Sequence of chain 4.A:
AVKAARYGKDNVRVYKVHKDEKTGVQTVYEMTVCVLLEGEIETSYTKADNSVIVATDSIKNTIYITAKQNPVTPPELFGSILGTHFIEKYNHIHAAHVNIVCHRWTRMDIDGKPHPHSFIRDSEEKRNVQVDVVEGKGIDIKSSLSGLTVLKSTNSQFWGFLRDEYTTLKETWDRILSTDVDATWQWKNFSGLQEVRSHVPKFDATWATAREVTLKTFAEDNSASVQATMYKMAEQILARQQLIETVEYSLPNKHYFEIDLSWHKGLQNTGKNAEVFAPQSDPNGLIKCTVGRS

Binding-site contacts:
Ligand atom O2 contacts residue SER226 of chain 4.A at 3.6 Å.
Ligand atom C8 contacts residue LEU170 of chain 4.A at 3.9 Å (hydrophobic).
Ligand atom C2 contacts residue VAL227 of chain 4.A at 4.0 Å (hydrophobic).
Ligand atom N7 contacts residue ASP58 of chain 3.A at 3.4 Å (salt-bridge).
Ligand atom O2 contacts residue ARG176 of chain 4.A at 3.0 Å (salt-bridge).
Ligand atom C4 contacts residue ASN254 of chain 4.A at 3.9 Å.
Ligand atom C2 contacts residue ARG176 of chain 4.A at 3.5 Å.
Ligand atom N1 contacts residue VAL227 of chain 4.A at 3.8 Å.
Ligand atom N9 contacts residue ASN254 of chain 4.A at 3.7 Å.
Ligand atom N7 contacts residue ALA56 of chain 3.A at 3.8 Å.
Ligand atom O8 contacts residue LEU170 of chain 4.A at 3.7 Å.
Ligand atom N7 contacts residue LEU170 of chain 4.A at 3.8 Å.
Ligand atom N3 contacts residue ARG176 of chain 4.A at 3.1 Å (salt-bridge).
Ligand atom C5 contacts residue THR57 of chain 3.A at 3.3 Å.
Ligand atom C2 contacts residue ASN254 of chain 4.A at 3.5 Å.
Ligand atom C4 contacts residue THR57 of chain 3.A at 4.1 Å.
Ligand atom O2 contacts residue GLN228 of chain 4.A at 3.9 Å.
Ligand atom N7 contacts residue THR57 of chain 3.A at 3.1 Å (h-bond).
Ligand atom N9 contacts residue ARG176 of chain 4.A at 3.4 Å (salt-bridge).
Ligand atom O5 contacts residue ALA56 of chain 3.A at 3.5 Å.
Ligand atom N3 contacts residue PHE159 of chain 4.A at 3.3 Å.
Ligand atom N3 contacts residue ASN254 of chain 4.A at 4.0 Å.
Ligand atom O5 contacts residue THR57 of chain 3.A at 2.9 Å (h-bond).
Ligand atom C4 contacts residue ARG176 of chain 4.A at 3.8 Å.
Ligand atom N9 contacts residue HIS256 of chain 4.A at 3.9 Å.
Ligand atom O2 contacts residue PHE159 of chain 4.A at 3.8 Å.
Ligand atom O8 contacts residue THR57 of chain 3.A at 4.1 Å.
Ligand atom C2 contacts residue PHE159 of chain 4.A at 4.0 Å (hydrophobic).
Ligand atom C4 contacts residue PHE159 of chain 4.A at 3.6 Å (hydrophobic).
Ligand atom O5 contacts residue PHE159 of chain 4.A at 3.3 Å.
Ligand atom N7 contacts residue PHE159 of chain 4.A at 3.7 Å.
Ligand atom O8 contacts residue HIS256 of chain 4.A at 3.9 Å.
Ligand atom O2 contacts residue VAL227 of chain 4.A at 3.1 Å (h-bond).
Ligand atom O2 contacts residue ASN254 of chain 4.A at 4.1 Å.
Ligand atom O8 contacts residue ASP58 of chain 3.A at 3.6 Å.
Ligand atom C8 contacts residue HIS256 of chain 4.A at 4.1 Å.
Ligand atom C5 contacts residue PHE159 of chain 4.A at 3.3 Å (hydrophobic).
Ligand atom C8 contacts residue THR57 of chain 3.A at 3.6 Å.
Ligand atom N1 contacts residue ILE288 of chain 4.A at 3.7 Å.
Ligand atom N1 contacts residue ASN254 of chain 4.A at 3.2 Å (h-bond).

Sequence of chain 3.A:
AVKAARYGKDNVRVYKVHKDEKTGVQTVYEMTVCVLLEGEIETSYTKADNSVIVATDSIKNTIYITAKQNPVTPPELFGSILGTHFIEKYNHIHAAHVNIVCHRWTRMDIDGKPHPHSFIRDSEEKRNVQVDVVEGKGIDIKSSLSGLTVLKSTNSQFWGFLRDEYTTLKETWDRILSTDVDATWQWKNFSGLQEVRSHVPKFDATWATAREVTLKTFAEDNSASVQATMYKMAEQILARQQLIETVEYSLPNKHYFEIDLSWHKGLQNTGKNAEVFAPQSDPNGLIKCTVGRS

The small molecule below binds the protein below.
Small molecule (SMILES): NC(=O)NC1=NC(=O)NC1=O